A small-molecule ligand and the protein it binds are described below.
Small molecule (SMILES): O=c1[nH]c2cc(C(F)(F)F)c(N3CCOCC3)cc2n(CP(=O)(O)O)c1=O

Binding-site contacts:
Ligand atom FAH contacts residue TYR61 of chain 1.E at 3.7 Å.
Ligand atom OAB contacts residue ARG96 of chain 1.E at 3.0 Å (salt-bridge).
Ligand atom CAS contacts residue TYR61 of chain 1.E at 3.5 Å (hydrophobic).
Ligand atom CAT contacts residue THR91 of chain 1.E at 3.3 Å.
Ligand atom OAA contacts residue THR91 of chain 1.E at 3.0 Å (h-bond).
Ligand atom CAN contacts residue GLU13 of chain 1.E at 3.4 Å.
Ligand atom PBA contacts residue SER142 of chain 1.E at 3.4 Å.
Ligand atom FAF contacts residue TYR16 of chain 1.E at 3.6 Å.
Ligand atom CAK contacts residue THR174 of chain 1.E at 3.7 Å.
Ligand atom CAS contacts residue TYR220 of chain 1.E at 3.8 Å (hydrophobic).
Ligand atom FAF contacts residue TYR220 of chain 1.E at 3.5 Å.
Ligand atom OAA contacts residue TYR61 of chain 1.E at 3.6 Å.
Ligand atom OAB contacts residue TYR61 of chain 1.E at 3.9 Å.
Ligand atom CAW contacts residue TYR61 of chain 1.E at 3.5 Å (hydrophobic).
Ligand atom OAQ contacts residue THR174 of chain 1.E at 2.9 Å (h-bond).
Ligand atom CAT contacts residue ARG96 of chain 1.E at 3.7 Å.
Ligand atom OAA contacts residue ARG96 of chain 1.E at 2.7 Å (salt-bridge).
Ligand atom NAP contacts residue PRO89 of chain 1.E at 2.9 Å (h-bond).
Ligand atom FAG contacts residue MET196 of chain 1.E at 3.5 Å.
Ligand atom NAP contacts residue THR91 of chain 1.E at 3.4 Å (h-bond).
Ligand atom OAD contacts residue SER142 of chain 1.E at 2.8 Å (h-bond).
Ligand atom NAP contacts residue TYR61 of chain 1.E at 3.4 Å.
Ligand atom CAV contacts residue TYR61 of chain 1.E at 3.4 Å (hydrophobic).
Ligand atom FAH contacts residue GLU13 of chain 1.E at 3.2 Å.
Ligand atom CAU contacts residue TYR61 of chain 1.E at 3.6 Å (hydrophobic).
Ligand atom FAG contacts residue TYR220 of chain 1.E at 3.5 Å.
Ligand atom CAI contacts residue TYR61 of chain 1.E at 3.9 Å (hydrophobic).
Ligand atom CAT contacts residue TYR61 of chain 1.E at 3.4 Å (hydrophobic).
Ligand atom CAZ contacts residue TYR220 of chain 1.E at 3.8 Å (hydrophobic).
Ligand atom CAJ contacts residue PRO89 of chain 1.E at 3.3 Å (hydrophobic).
Ligand atom OAE contacts residue SER142 of chain 1.E at 3.6 Å.
Ligand atom CAV contacts residue PRO89 of chain 1.E at 3.5 Å (hydrophobic).
Ligand atom CAJ contacts residue TYR61 of chain 1.E at 3.3 Å (hydrophobic).
Ligand atom NAY contacts residue TYR61 of chain 1.E at 3.6 Å.
Ligand atom OAA contacts residue LEU90 of chain 1.E at 3.7 Å.
Ligand atom CAJ contacts residue TYR220 of chain 1.E at 3.6 Å (hydrophobic).
Ligand atom OAC contacts residue SER142 of chain 1.E at 2.7 Å (h-bond).
Ligand atom FAG contacts residue GLU193 of chain 1.E at 3.1 Å.
Ligand atom FAF contacts residue PRO89 of chain 1.E at 3.4 Å.
Ligand atom OAD contacts residue GLY141 of chain 1.E at 3.6 Å.

Sequence of chain 1.E:
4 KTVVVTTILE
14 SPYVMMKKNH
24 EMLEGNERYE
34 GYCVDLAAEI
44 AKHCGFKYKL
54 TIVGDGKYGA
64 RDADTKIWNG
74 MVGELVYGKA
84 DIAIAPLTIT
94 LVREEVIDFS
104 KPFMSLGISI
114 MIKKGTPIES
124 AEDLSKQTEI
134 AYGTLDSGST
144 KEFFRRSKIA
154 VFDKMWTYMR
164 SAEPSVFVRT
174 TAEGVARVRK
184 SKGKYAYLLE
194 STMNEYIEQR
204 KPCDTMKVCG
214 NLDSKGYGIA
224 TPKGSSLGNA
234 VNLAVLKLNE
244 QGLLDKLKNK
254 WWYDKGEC